Sequence of chain 1.A:
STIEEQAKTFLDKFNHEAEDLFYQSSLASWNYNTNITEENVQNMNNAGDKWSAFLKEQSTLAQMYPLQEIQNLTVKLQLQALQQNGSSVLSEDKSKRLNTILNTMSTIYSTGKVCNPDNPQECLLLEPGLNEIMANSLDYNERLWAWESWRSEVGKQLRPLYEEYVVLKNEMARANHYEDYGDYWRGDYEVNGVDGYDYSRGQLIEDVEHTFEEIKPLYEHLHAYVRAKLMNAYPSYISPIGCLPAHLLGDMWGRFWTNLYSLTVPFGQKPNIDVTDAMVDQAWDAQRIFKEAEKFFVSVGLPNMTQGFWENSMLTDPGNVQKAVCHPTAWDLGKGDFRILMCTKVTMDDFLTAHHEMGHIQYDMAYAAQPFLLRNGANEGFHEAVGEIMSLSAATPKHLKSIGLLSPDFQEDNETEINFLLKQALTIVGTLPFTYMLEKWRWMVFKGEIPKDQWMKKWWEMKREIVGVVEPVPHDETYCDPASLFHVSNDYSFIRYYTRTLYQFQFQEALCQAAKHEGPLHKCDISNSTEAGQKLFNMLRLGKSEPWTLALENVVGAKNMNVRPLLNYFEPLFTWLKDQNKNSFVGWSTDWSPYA

Binding-site contacts:
Ligand atom C2 contacts residue ASN528 of chain 1.A at 2.5 Å.
Ligand atom C7 contacts residue ASN528 of chain 1.A at 3.9 Å.
Ligand atom C4 contacts residue ASN528 of chain 1.A at 4.3 Å.
Ligand atom O3 contacts residue SER402 of chain 1.A at 4.2 Å.
Ligand atom O5 contacts residue ASN528 of chain 1.A at 2.4 Å (h-bond).
Ligand atom C8 contacts residue SER402 of chain 1.A at 3.2 Å.
Ligand atom C3 contacts residue ASN528 of chain 1.A at 3.9 Å.
Ligand atom C8 contacts residue ASN528 of chain 1.A at 4.4 Å.
Ligand atom C5 contacts residue ASN528 of chain 1.A at 3.7 Å.
Ligand atom O7 contacts residue SER402 of chain 1.A at 3.1 Å.
Ligand atom C8 contacts residue SER527 of chain 1.A at 4.0 Å.
Ligand atom N2 contacts residue ASN528 of chain 1.A at 2.9 Å (h-bond).
Ligand atom C7 contacts residue SER402 of chain 1.A at 3.6 Å.
Ligand atom C1 contacts residue ASN528 of chain 1.A at 1.5 Å.

This protein binds this small molecule.
Small molecule (SMILES): CC(=O)N[C@@H]1[C@@H](O)[C@H](O)[C@@H](CO)O[C@H]1O